Binding-site contacts:
Ligand atom C8 contacts residue ASN165 of chain 1.D at 3.6 Å.
Ligand atom O4 contacts residue ARG222 of chain 1.G at 3.2 Å (salt-bridge).
Ligand atom O5 contacts residue TYR219 of chain 1.G at 3.8 Å.
Ligand atom O3 contacts residue TYR219 of chain 1.G at 3.1 Å.
Ligand atom O3 contacts residue ARG222 of chain 1.G at 4.3 Å.
Ligand atom O5 contacts residue ARG222 of chain 1.G at 3.9 Å.
Ligand atom C2 contacts residue ASN165 of chain 1.D at 2.5 Å.
Ligand atom C6 contacts residue TYR219 of chain 1.G at 3.2 Å (hydrophobic).
Ligand atom C7 contacts residue THR167 of chain 1.D at 4.4 Å.
Ligand atom C6 contacts residue ARG222 of chain 1.G at 4.2 Å.
Ligand atom C3 contacts residue ARG222 of chain 1.G at 3.3 Å.
Ligand atom C3 contacts residue ASN165 of chain 1.D at 3.9 Å.
Ligand atom O6 contacts residue NAG1 of chain 1.U at 4.0 Å.
Ligand atom O2 contacts residue ARG222 of chain 1.G at 3.8 Å.
Ligand atom O5 contacts residue ASN165 of chain 1.D at 2.4 Å (h-bond).
Ligand atom C4 contacts residue ASN165 of chain 1.D at 4.3 Å.
Ligand atom C1 contacts residue ASN165 of chain 1.D at 1.4 Å.
Ligand atom C5 contacts residue TYR219 of chain 1.G at 3.5 Å (hydrophobic).
Ligand atom O2 contacts residue ASN225 of chain 1.G at 3.1 Å (h-bond).
Ligand atom O3 contacts residue ASN225 of chain 1.G at 3.5 Å (h-bond).
Ligand atom O6 contacts residue ARG222 of chain 1.G at 4.2 Å.
Ligand atom O6 contacts residue TYR219 of chain 1.G at 3.6 Å (h-bond).
Ligand atom N2 contacts residue ARG222 of chain 1.G at 4.2 Å.
Ligand atom C5 contacts residue ASN165 of chain 1.D at 3.6 Å.
Ligand atom C1 contacts residue ARG222 of chain 1.G at 4.3 Å.
Ligand atom C3 contacts residue TYR219 of chain 1.G at 3.6 Å (hydrophobic).
Ligand atom C2 contacts residue TYR219 of chain 1.G at 3.6 Å (hydrophobic).
Ligand atom C8 contacts residue THR167 of chain 1.D at 3.3 Å.
Ligand atom C5 contacts residue ARG222 of chain 1.G at 3.6 Å.
Ligand atom C4 contacts residue ARG222 of chain 1.G at 3.6 Å.
Ligand atom O4 contacts residue TYR219 of chain 1.G at 3.8 Å.
Ligand atom C2 contacts residue ARG222 of chain 1.G at 4.1 Å.
Ligand atom N2 contacts residue ASN165 of chain 1.D at 3.0 Å (h-bond).
Ligand atom C1 contacts residue ARG222 of chain 1.G at 4.1 Å.
Ligand atom C4 contacts residue TYR219 of chain 1.G at 3.0 Å (hydrophobic).
Ligand atom C1 contacts residue TYR219 of chain 1.G at 3.7 Å (hydrophobic).
Ligand atom O7 contacts residue LEU244 of chain 1.D at 3.6 Å.
Ligand atom C7 contacts residue ASN165 of chain 1.D at 3.3 Å.
Ligand atom O7 contacts residue ASN165 of chain 1.D at 3.8 Å.
Ligand atom C8 contacts residue VAL166 of chain 1.D at 3.1 Å (hydrophobic).

Sequence of chain 1.D:
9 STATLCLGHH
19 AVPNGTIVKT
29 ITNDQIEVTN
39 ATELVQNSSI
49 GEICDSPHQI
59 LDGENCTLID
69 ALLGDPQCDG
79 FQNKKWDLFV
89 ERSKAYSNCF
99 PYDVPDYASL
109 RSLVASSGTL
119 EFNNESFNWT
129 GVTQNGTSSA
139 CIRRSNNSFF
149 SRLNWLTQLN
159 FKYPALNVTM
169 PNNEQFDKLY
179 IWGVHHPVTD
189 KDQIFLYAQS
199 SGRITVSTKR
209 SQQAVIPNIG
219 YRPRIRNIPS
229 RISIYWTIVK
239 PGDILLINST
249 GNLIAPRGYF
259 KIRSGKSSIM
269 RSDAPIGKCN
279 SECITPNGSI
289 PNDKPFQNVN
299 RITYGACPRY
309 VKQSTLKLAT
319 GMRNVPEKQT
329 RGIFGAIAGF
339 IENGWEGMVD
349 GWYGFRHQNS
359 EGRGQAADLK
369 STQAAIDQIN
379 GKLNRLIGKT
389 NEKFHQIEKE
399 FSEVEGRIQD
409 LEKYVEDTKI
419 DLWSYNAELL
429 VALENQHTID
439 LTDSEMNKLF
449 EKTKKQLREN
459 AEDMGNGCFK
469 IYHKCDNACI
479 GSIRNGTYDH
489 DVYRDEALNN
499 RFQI

Sequence of chain 1.G:
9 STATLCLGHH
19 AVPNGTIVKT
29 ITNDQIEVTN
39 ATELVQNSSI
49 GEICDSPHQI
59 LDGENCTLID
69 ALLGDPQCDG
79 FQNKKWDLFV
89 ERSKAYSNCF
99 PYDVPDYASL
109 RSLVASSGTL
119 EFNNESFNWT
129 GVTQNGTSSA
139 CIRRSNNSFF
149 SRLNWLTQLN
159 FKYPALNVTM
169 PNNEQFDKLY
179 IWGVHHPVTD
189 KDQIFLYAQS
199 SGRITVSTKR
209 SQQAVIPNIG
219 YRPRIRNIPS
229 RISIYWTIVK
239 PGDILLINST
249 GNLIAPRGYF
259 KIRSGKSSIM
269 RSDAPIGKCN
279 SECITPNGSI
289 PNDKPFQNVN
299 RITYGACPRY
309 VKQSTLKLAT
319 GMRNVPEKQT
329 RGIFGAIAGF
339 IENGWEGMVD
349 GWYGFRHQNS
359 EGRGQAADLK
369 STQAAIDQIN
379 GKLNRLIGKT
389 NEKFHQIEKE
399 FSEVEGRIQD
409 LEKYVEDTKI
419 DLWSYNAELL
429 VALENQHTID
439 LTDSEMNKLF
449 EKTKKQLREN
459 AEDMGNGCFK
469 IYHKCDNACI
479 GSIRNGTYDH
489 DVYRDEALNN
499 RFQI

The protein below binds the small molecule below.
Small molecule (SMILES): CC(=O)N[C@H]1[C@H](O[C@H]2[C@H](O)[C@@H](NC(C)=O)CO[C@@H]2CO)O[C@H](CO)[C@@H](O[C@@H]2O[C@H](CO)[C@@H](O)[C@H](O)[C@@H]2O)[C@@H]1O